Binding-site contacts:
Ligand atom C7 contacts residue TYR27 of chain 1.A at 3.0 Å (hydrophobic).
Ligand atom O contacts residue HIS178 of chain 1.A at 2.8 Å (h-bond).
Ligand atom C7 contacts residue FMN1 of chain 1.H at 3.6 Å.
Ligand atom C4 contacts residue FMN1 of chain 1.H at 3.5 Å.
Ligand atom C8 contacts residue HIS178 of chain 1.A at 3.9 Å.
Ligand atom O1 contacts residue TYR183 of chain 1.A at 3.0 Å (h-bond).
Ligand atom C5 contacts residue TYR27 of chain 1.A at 4.3 Å (hydrophobic).
Ligand atom C1 contacts residue TYR183 of chain 1.A at 3.6 Å (hydrophobic).
Ligand atom C8 contacts residue TYR183 of chain 1.A at 3.3 Å (hydrophobic).
Ligand atom C6 contacts residue FMN1 of chain 1.H at 3.8 Å.
Ligand atom O contacts residue HIS181 of chain 1.A at 2.7 Å (h-bond).
Ligand atom C8 contacts residue FMN1 of chain 1.H at 3.8 Å.
Ligand atom C contacts residue TYR183 of chain 1.A at 3.8 Å (hydrophobic).
Ligand atom C contacts residue ALA57 of chain 1.A at 4.5 Å (hydrophobic).
Ligand atom C contacts residue CYS25 of chain 1.A at 3.5 Å (hydrophobic).
Ligand atom C6 contacts residue TRP358 of chain 1.B at 3.6 Å (hydrophobic).
Ligand atom C contacts residue ILE66 of chain 1.A at 3.3 Å (hydrophobic).
Ligand atom C contacts residue FMN1 of chain 1.H at 3.3 Å.
Ligand atom C1 contacts residue FMN1 of chain 1.H at 3.3 Å.
Ligand atom O contacts residue TYR183 of chain 1.A at 3.5 Å.
Ligand atom C1 contacts residue ILE66 of chain 1.A at 4.5 Å (hydrophobic).
Ligand atom C5 contacts residue TRP358 of chain 1.B at 3.6 Å (hydrophobic).
Ligand atom C6 contacts residue TYR27 of chain 1.A at 3.0 Å (hydrophobic).
Ligand atom O contacts residue FMN1 of chain 1.H at 2.9 Å.
Ligand atom C2 contacts residue TYR27 of chain 1.A at 4.3 Å (hydrophobic).
Ligand atom C2 contacts residue TYR183 of chain 1.A at 4.4 Å (hydrophobic).
Ligand atom O1 contacts residue HIS181 of chain 1.A at 3.0 Å (h-bond).
Ligand atom C2 contacts residue FMN1 of chain 1.H at 3.5 Å.
Ligand atom C8 contacts residue HIS181 of chain 1.A at 3.2 Å.
Ligand atom C5 contacts residue FMN1 of chain 1.H at 3.9 Å.
Ligand atom C3 contacts residue FMN1 of chain 1.H at 3.3 Å.

A small-molecule ligand and the protein it binds are described below.
Small molecule (SMILES): C=C(C(=O)O)c1ccccc1

Sequence of chain 1.A:
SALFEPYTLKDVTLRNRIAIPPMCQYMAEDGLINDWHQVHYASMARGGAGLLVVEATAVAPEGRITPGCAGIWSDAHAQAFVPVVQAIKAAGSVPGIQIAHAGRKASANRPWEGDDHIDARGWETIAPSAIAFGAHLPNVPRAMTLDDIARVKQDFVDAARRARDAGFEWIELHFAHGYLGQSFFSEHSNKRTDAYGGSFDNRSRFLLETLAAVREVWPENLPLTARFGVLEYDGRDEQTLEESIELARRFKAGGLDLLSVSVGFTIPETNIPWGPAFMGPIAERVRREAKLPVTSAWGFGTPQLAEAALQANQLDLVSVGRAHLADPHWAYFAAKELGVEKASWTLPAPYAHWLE

Sequence of chain 1.B:
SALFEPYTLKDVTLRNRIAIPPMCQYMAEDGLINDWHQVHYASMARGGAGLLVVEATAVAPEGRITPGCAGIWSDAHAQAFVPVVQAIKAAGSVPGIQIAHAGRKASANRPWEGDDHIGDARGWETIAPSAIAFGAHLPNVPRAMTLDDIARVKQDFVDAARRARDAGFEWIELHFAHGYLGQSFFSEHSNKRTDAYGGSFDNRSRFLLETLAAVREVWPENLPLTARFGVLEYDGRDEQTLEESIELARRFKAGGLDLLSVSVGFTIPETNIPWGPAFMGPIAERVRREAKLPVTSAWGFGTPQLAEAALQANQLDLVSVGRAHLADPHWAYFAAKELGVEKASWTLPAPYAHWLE